Sequence of chain 1.E:
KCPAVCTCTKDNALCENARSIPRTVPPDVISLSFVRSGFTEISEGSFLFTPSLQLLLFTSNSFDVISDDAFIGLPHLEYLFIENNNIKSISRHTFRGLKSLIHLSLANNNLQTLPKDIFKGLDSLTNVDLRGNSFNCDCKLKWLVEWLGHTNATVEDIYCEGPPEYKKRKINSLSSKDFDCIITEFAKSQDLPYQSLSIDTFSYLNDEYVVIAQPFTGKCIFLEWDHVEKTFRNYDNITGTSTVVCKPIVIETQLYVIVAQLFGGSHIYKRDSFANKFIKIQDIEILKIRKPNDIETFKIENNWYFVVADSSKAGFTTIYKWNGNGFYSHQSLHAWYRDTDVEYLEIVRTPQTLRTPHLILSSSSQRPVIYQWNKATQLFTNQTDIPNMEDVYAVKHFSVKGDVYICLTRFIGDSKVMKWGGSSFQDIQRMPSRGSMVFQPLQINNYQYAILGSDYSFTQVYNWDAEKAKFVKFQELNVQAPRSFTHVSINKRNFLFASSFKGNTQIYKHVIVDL

This small molecule binds to this protein.
Small molecule (SMILES): CC(=O)N[C@@H]1[C@@H](O)[C@H](O)[C@@H](CO)O[C@H]1O

Binding-site contacts:
Ligand atom O5 contacts residue ASN391 of chain 1.E at 2.4 Å (h-bond).
Ligand atom C8 contacts residue GLN392 of chain 1.E at 3.5 Å.
Ligand atom C8 contacts residue THR393 of chain 1.E at 4.5 Å.
Ligand atom C1 contacts residue ASN391 of chain 1.E at 1.4 Å.
Ligand atom C4 contacts residue ASN391 of chain 1.E at 4.2 Å.
Ligand atom C7 contacts residue ASN391 of chain 1.E at 3.9 Å.
Ligand atom N2 contacts residue ASN391 of chain 1.E at 2.9 Å (h-bond).
Ligand atom C3 contacts residue ASN391 of chain 1.E at 3.8 Å.
Ligand atom C1 contacts residue GLN381 of chain 1.E at 4.5 Å.
Ligand atom C5 contacts residue ASN391 of chain 1.E at 3.7 Å.
Ligand atom C2 contacts residue ASN391 of chain 1.E at 2.4 Å.
Ligand atom N2 contacts residue THR393 of chain 1.E at 4.5 Å.